Sequence of chain 1.B:
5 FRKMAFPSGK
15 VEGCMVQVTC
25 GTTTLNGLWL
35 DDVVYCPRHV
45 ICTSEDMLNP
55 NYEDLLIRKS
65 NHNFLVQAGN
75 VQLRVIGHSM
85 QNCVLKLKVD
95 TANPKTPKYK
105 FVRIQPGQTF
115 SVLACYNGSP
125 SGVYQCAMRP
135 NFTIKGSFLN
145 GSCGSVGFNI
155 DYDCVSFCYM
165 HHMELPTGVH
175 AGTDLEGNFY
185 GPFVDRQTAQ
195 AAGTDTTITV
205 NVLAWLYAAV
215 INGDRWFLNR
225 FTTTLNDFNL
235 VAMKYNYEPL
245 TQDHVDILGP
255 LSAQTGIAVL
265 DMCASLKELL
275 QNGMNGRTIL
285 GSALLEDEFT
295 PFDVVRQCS

Binding-site contacts:
Ligand atom C05 contacts residue LEU143 of chain 1.B at 3.6 Å (hydrophobic).
Ligand atom C06 contacts residue SER146 of chain 1.B at 3.5 Å.
Ligand atom O09 contacts residue GLY145 of chain 1.B at 3.0 Å (h-bond).
Ligand atom O36 contacts residue MET167 of chain 1.B at 3.1 Å.
Ligand atom C03 contacts residue LEU143 of chain 1.B at 3.7 Å (hydrophobic).
Ligand atom C08 contacts residue CYS147 of chain 1.B at 3.6 Å (hydrophobic).
Ligand atom N02 contacts residue LEU143 of chain 1.B at 3.5 Å (h-bond).
Ligand atom F31 contacts residue ARG190 of chain 1.B at 3.6 Å.
Ligand atom C05 contacts residue SER146 of chain 1.B at 3.4 Å.
Ligand atom N04 contacts residue SER146 of chain 1.B at 3.2 Å (h-bond).
Ligand atom F33 contacts residue CYS147 of chain 1.B at 3.5 Å.
Ligand atom C34 contacts residue HIS166 of chain 1.B at 3.1 Å.
Ligand atom N37 contacts residue LEU143 of chain 1.B at 3.5 Å (h-bond).
Ligand atom O09 contacts residue SER146 of chain 1.B at 3.3 Å (h-bond).
Ligand atom C34 contacts residue HIS43 of chain 1.B at 3.5 Å.
Ligand atom F33 contacts residue HIS43 of chain 1.B at 3.3 Å.
Ligand atom C18 contacts residue THR26 of chain 1.B at 3.2 Å.
Ligand atom C32 contacts residue HIS166 of chain 1.B at 3.4 Å.
Ligand atom F31 contacts residue ASP189 of chain 1.B at 2.9 Å.
Ligand atom C03 contacts residue GLU168 of chain 1.B at 3.3 Å.
Ligand atom F33 contacts residue HIS166 of chain 1.B at 3.3 Å.
Ligand atom C21 contacts residue THR27 of chain 1.B at 3.6 Å.
Ligand atom N04 contacts residue HIS165 of chain 1.B at 2.9 Å (h-bond).
Ligand atom N19 contacts residue THR28 of chain 1.B at 3.2 Å (h-bond).
Ligand atom C01 contacts residue GLU168 of chain 1.B at 3.5 Å.
Ligand atom O36 contacts residue GLU168 of chain 1.B at 3.3 Å (salt-bridge).
Ligand atom C21 contacts residue THR28 of chain 1.B at 3.3 Å.
Ligand atom C06 contacts residue HIS165 of chain 1.B at 3.6 Å.
Ligand atom N04 contacts residue PHE142 of chain 1.B at 3.5 Å.
Ligand atom F28 contacts residue GLN191 of chain 1.B at 3.2 Å.
Ligand atom C30 contacts residue HIS43 of chain 1.B at 3.6 Å.
Ligand atom C32 contacts residue HIS43 of chain 1.B at 3.3 Å.
Ligand atom C35 contacts residue HIS166 of chain 1.B at 3.5 Å.
Ligand atom F31 contacts residue HIS43 of chain 1.B at 3.5 Å.
Ligand atom C03 contacts residue PHE142 of chain 1.B at 3.2 Å (hydrophobic).
Ligand atom C01 contacts residue ASN144 of chain 1.B at 3.7 Å.
Ligand atom N19 contacts residue THR27 of chain 1.B at 3.6 Å.
Ligand atom O36 contacts residue HIS166 of chain 1.B at 3.4 Å (h-bond).
Ligand atom O09 contacts residue CYS147 of chain 1.B at 3.1 Å (h-bond).
Ligand atom CL2 contacts residue CYS147 of chain 1.B at 3.5 Å.

This small molecule binds to this protein.
Small molecule (SMILES): Cn1cnc(Cn2c(=O)nc(Nc3cc4cn(C)nc4cc3Cl)n(Cc3cc(F)c(F)cc3F)c2=O)n1